Sequence of chain 5.F:
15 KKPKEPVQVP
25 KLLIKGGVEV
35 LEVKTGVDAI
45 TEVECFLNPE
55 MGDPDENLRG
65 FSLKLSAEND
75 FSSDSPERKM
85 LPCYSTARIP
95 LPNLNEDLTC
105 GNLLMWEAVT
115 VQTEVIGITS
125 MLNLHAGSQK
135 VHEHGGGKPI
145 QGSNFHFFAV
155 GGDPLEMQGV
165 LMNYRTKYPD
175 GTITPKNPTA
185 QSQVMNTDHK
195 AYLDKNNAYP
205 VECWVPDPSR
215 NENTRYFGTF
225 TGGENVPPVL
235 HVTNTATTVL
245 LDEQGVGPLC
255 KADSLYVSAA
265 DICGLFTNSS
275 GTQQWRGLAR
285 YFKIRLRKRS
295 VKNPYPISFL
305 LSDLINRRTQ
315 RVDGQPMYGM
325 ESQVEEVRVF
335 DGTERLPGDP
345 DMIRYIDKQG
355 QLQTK

Sequence of chain 3.F:
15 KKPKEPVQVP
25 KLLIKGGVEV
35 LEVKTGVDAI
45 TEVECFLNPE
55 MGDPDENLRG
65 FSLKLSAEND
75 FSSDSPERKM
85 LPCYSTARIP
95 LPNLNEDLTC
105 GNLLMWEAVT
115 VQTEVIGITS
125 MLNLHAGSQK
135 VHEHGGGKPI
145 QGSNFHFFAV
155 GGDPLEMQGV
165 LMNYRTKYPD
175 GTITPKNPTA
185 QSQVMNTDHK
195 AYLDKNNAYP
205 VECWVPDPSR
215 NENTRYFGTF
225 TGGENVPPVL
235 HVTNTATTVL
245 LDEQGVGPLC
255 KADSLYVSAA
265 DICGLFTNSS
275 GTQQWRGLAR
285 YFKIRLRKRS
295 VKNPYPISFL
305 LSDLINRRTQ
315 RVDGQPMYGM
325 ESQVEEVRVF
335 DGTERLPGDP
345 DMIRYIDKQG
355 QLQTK

This small molecule binds to this protein.
Small molecule (SMILES): CC(=O)N[C@H]1[C@H]([C@H](O)[C@H](O)CO)O[C@@](O[C@H](CO)[C@@H](O)[C@@H]2O[C@@H](C(=O)O)C[C@H](O)[C@H]2NC(C)=O)(C(=O)O)C[C@@H]1O

Binding-site contacts:
Ligand atom C8 contacts residue GLN278 of chain 4.F at 3.7 Å.
Ligand atom O7 contacts residue LEU62 of chain 4.F at 3.9 Å.
Ligand atom O1B contacts residue LYS68 of chain 4.F at 3.0 Å (salt-bridge).
Ligand atom O9 contacts residue GLN278 of chain 4.F at 4.1 Å.
Ligand atom O1A contacts residue THR276 of chain 4.F at 3.3 Å (h-bond).
Ligand atom C10 contacts residue GLN278 of chain 4.F at 4.1 Å.
Ligand atom O9 contacts residue LEU67 of chain 4.F at 2.3 Å.
Ligand atom C1 contacts residue THR276 of chain 4.F at 3.1 Å.
Ligand atom C10 contacts residue LEU62 of chain 4.F at 3.6 Å (hydrophobic).
Ligand atom N5 contacts residue GLN278 of chain 4.F at 3.9 Å.
Ligand atom O10 contacts residue LEU62 of chain 4.F at 3.2 Å.
Ligand atom C7 contacts residue GLN278 of chain 4.F at 3.9 Å.
Ligand atom O8 contacts residue LYS68 of chain 4.F at 3.1 Å.
Ligand atom O4 contacts residue ASP74 of chain 3.F at 4.0 Å.
Ligand atom O8 contacts residue GLN278 of chain 4.F at 3.5 Å (h-bond).
Ligand atom O10 contacts residue PHE75 of chain 3.F at 3.9 Å.
Ligand atom C9 contacts residue LYS68 of chain 4.F at 3.6 Å.
Ligand atom C1 contacts residue ASN272 of chain 4.F at 3.9 Å.
Ligand atom C9 contacts residue LEU67 of chain 4.F at 3.4 Å (hydrophobic).
Ligand atom C11 contacts residue ASN272 of chain 4.F at 3.6 Å.
Ligand atom C8 contacts residue LYS68 of chain 4.F at 3.5 Å.
Ligand atom C10 contacts residue ASN272 of chain 4.F at 3.9 Å.
Ligand atom O1B contacts residue ASN272 of chain 4.F at 3.4 Å (h-bond).
Ligand atom C11 contacts residue THR276 of chain 4.F at 3.2 Å.
Ligand atom C6 contacts residue LYS68 of chain 4.F at 4.0 Å.
Ligand atom O1B contacts residue THR276 of chain 4.F at 2.4 Å (h-bond).
Ligand atom O1A contacts residue ASN272 of chain 4.F at 4.1 Å.
Ligand atom C11 contacts residue PHE65 of chain 4.F at 4.0 Å (hydrophobic).
Ligand atom O8 contacts residue THR276 of chain 4.F at 3.9 Å.
Ligand atom C9 contacts residue GLN278 of chain 4.F at 3.3 Å.
Ligand atom C11 contacts residue HIS138 of chain 5.F at 3.1 Å.
Ligand atom O9 contacts residue LYS68 of chain 4.F at 2.5 Å (salt-bridge).
Ligand atom C11 contacts residue PHE75 of chain 3.F at 3.5 Å (hydrophobic).
Ligand atom O8 contacts residue ASN272 of chain 4.F at 3.3 Å (h-bond).
Ligand atom O1A contacts residue SER274 of chain 4.F at 3.8 Å.
Ligand atom C11 contacts residue LEU62 of chain 4.F at 3.9 Å (hydrophobic).
Ligand atom C6 contacts residue ASN272 of chain 4.F at 3.6 Å.
Ligand atom N5 contacts residue ASN272 of chain 4.F at 3.2 Å (h-bond).
Ligand atom C11 contacts residue GLN278 of chain 4.F at 3.5 Å.
Ligand atom C11 contacts residue PHE270 of chain 4.F at 3.9 Å (hydrophobic).

Sequence of chain 4.F:
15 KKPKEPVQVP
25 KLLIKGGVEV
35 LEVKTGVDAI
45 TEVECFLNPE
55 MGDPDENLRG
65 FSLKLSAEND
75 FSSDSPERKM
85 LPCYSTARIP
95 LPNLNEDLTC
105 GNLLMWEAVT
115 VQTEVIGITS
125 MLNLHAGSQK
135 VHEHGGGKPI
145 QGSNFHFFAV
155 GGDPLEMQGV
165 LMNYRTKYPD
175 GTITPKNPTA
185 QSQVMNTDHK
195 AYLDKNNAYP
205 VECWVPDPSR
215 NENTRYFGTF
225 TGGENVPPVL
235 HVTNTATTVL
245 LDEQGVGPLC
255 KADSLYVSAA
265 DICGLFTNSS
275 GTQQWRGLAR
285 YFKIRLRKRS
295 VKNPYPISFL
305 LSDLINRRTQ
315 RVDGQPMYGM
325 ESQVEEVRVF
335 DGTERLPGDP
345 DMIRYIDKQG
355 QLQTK